Sequence of chain 1.B:
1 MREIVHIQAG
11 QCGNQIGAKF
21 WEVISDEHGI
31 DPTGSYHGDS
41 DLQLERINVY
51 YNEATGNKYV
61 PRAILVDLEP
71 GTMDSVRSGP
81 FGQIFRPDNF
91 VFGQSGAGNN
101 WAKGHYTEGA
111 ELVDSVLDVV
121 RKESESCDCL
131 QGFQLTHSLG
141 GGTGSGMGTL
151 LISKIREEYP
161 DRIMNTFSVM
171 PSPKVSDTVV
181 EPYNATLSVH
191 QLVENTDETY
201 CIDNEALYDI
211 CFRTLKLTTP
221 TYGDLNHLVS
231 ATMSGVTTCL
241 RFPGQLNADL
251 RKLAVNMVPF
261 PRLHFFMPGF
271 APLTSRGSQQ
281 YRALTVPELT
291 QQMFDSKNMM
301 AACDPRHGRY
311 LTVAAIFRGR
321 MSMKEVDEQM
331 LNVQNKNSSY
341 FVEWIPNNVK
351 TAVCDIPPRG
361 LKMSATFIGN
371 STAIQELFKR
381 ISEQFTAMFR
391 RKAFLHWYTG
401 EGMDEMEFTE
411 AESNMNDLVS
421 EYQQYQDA

Binding-site contacts:
Ligand atom C32 contacts residue VAL23 of chain 1.B at 3.7 Å (hydrophobic).
Ligand atom C13 contacts residue PHE270 of chain 1.B at 3.7 Å (hydrophobic).
Ligand atom O13 contacts residue ASP26 of chain 1.B at 3.3 Å (salt-bridge).
Ligand atom O06 contacts residue PRO272 of chain 1.B at 3.5 Å (h-bond).
Ligand atom O06 contacts residue LEU273 of chain 1.B at 3.8 Å.
Ligand atom C32 contacts residue HIS227 of chain 1.B at 3.5 Å.
Ligand atom C47 contacts residue ARG276 of chain 1.B at 3.5 Å.
Ligand atom C36 contacts residue ASP26 of chain 1.B at 3.7 Å.
Ligand atom C05 contacts residue HIS227 of chain 1.B at 3.7 Å.
Ligand atom O08 contacts residue ARG276 of chain 1.B at 3.7 Å.
Ligand atom C12 contacts residue PHE270 of chain 1.B at 3.9 Å (hydrophobic).
Ligand atom C19 contacts residue THR274 of chain 1.B at 3.7 Å.
Ligand atom C39 contacts residue VAL23 of chain 1.B at 3.4 Å (hydrophobic).
Ligand atom O05 contacts residue PRO272 of chain 1.B at 4.0 Å.
Ligand atom C44 contacts residue GLY360 of chain 1.B at 3.2 Å.
Ligand atom O06 contacts residue THR274 of chain 1.B at 3.3 Å (h-bond).
Ligand atom C41 contacts residue PHE270 of chain 1.B at 3.9 Å (hydrophobic).
Ligand atom C06 contacts residue LEU228 of chain 1.B at 3.6 Å (hydrophobic).
Ligand atom C41 contacts residue ALA231 of chain 1.B at 3.8 Å (hydrophobic).
Ligand atom O12 contacts residue GLY360 of chain 1.B at 3.4 Å (h-bond).
Ligand atom C39 contacts residue GLU27 of chain 1.B at 3.5 Å.
Ligand atom C06 contacts residue HIS227 of chain 1.B at 3.4 Å.
Ligand atom O06 contacts residue LEU215 of chain 1.B at 3.9 Å.
Ligand atom C07 contacts residue ASP224 of chain 1.B at 3.2 Å.
Ligand atom C15 contacts residue PRO272 of chain 1.B at 3.2 Å (hydrophobic).
Ligand atom O13 contacts residue ARG359 of chain 1.B at 3.2 Å.
Ligand atom C08 contacts residue LEU217 of chain 1.B at 3.8 Å (hydrophobic).
Ligand atom C40 contacts residue SER234 of chain 1.B at 3.8 Å.
Ligand atom C14 contacts residue LEU215 of chain 1.B at 3.6 Å (hydrophobic).
Ligand atom C16 contacts residue THR274 of chain 1.B at 3.9 Å.
Ligand atom O05 contacts residue LEU361 of chain 1.B at 3.7 Å.
Ligand atom C16 contacts residue PRO272 of chain 1.B at 3.4 Å (hydrophobic).
Ligand atom C08 contacts residue ASP224 of chain 1.B at 3.9 Å.
Ligand atom C40 contacts residue GLU27 of chain 1.B at 3.9 Å.
Ligand atom O05 contacts residue PHE270 of chain 1.B at 3.5 Å.
Ligand atom O07 contacts residue GLN279 of chain 1.B at 3.8 Å.
Ligand atom O12 contacts residue ARG359 of chain 1.B at 4.0 Å.
Ligand atom C07 contacts residue HIS227 of chain 1.B at 3.9 Å.
Ligand atom N01 contacts residue HIS227 of chain 1.B at 3.8 Å.
Ligand atom C38 contacts residue VAL23 of chain 1.B at 3.5 Å (hydrophobic).

A protein and the small-molecule ligand that binds it are described below.
Small molecule (SMILES): CC(=O)O[C@H]1C(=O)[C@@]2(C)[C@H]([C@H](OC(=O)c3ccccc3)[C@]3(O)C[C@H](OC(=O)[C@H](O)[C@@H](NC(=O)c4ccccc4)c4ccccc4)C(C)=C1C3(C)C)[C@]1(OC(C)=O)CO[C@@H]1C[C@@H]2O